Binding-site contacts:
Ligand atom C2 contacts residue ASN104 of chain 1.B at 2.1 Å.
Ligand atom O5 contacts residue ASN104 of chain 1.B at 1.6 Å (h-bond).
Ligand atom O6 contacts residue ASN104 of chain 1.B at 2.7 Å.
Ligand atom O7 contacts residue ASN104 of chain 1.B at 3.3 Å (h-bond).
Ligand atom C4 contacts residue ASN104 of chain 1.B at 3.6 Å.
Ligand atom O3 contacts residue ASN104 of chain 1.B at 4.2 Å.
Ligand atom C7 contacts residue ASN104 of chain 1.B at 3.6 Å.
Ligand atom C1 contacts residue ASN104 of chain 1.B at 1.5 Å.
Ligand atom C3 contacts residue ASN104 of chain 1.B at 3.4 Å.
Ligand atom N2 contacts residue ASN104 of chain 1.B at 3.1 Å (h-bond).
Ligand atom C5 contacts residue ASN104 of chain 1.B at 3.0 Å.
Ligand atom C6 contacts residue ASN104 of chain 1.B at 3.3 Å.

A small-molecule ligand and the protein it binds are described below.
Small molecule (SMILES): CC(=O)N[C@@H]1[C@@H](O)[C@H](O)[C@@H](CO)O[C@H]1O

Sequence of chain 1.B:
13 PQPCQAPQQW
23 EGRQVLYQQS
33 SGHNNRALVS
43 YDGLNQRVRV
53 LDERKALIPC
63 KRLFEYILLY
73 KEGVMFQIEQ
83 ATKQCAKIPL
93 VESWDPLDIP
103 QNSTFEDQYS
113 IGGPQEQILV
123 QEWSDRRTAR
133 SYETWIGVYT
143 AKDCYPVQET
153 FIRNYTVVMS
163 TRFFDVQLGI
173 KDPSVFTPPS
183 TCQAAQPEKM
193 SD